Sequence of chain 1.D:
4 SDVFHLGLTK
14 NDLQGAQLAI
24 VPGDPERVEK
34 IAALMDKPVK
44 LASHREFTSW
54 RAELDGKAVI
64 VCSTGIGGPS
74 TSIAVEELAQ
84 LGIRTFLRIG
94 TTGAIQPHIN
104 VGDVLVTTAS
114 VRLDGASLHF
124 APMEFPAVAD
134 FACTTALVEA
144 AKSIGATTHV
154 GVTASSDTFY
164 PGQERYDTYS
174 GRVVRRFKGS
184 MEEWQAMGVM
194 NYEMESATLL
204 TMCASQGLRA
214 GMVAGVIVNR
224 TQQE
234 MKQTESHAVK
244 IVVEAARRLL

The small molecule below binds the protein below.
Small molecule (SMILES): O=c1ccn([C@@H]2O[C@H](CO)[C@@H](O)[C@H]2O)c(=O)[nH]1

Sequence of chain 1.B:
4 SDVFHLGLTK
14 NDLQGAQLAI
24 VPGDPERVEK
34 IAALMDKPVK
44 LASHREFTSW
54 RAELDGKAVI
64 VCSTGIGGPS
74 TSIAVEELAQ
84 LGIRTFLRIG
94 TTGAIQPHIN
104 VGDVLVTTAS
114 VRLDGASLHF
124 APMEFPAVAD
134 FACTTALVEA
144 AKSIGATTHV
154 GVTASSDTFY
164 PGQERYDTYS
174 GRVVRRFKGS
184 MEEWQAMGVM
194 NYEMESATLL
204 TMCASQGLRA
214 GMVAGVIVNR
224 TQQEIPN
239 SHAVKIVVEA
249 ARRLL

Binding-site contacts:
Ligand atom C6 contacts residue THR95 of chain 1.D at 3.7 Å.
Ligand atom C5' contacts residue ILE69 of chain 1.D at 3.9 Å (hydrophobic).
Ligand atom O4 contacts residue GLN166 of chain 1.D at 3.4 Å (h-bond).
Ligand atom C3' contacts residue MET197 of chain 1.D at 3.9 Å (hydrophobic).
Ligand atom O2 contacts residue GLN166 of chain 1.D at 3.1 Å (h-bond).
Ligand atom O2' contacts residue GLU198 of chain 1.D at 3.2 Å (salt-bridge).
Ligand atom C4 contacts residue GLY96 of chain 1.D at 3.6 Å.
Ligand atom O4 contacts residue GLY96 of chain 1.D at 3.4 Å.
Ligand atom N3 contacts residue PHE162 of chain 1.D at 3.5 Å.
Ligand atom N3 contacts residue GLN166 of chain 1.D at 2.9 Å (h-bond).
Ligand atom C6 contacts residue THR94 of chain 1.D at 3.6 Å.
Ligand atom C1' contacts residue THR94 of chain 1.D at 3.3 Å.
Ligand atom O3' contacts residue GLU198 of chain 1.D at 2.6 Å (salt-bridge).
Ligand atom O4 contacts residue ARG168 of chain 1.D at 3.0 Å (salt-bridge).
Ligand atom C4 contacts residue GLN166 of chain 1.D at 3.6 Å.
Ligand atom C5' contacts residue HIS8 of chain 1.B at 3.6 Å.
Ligand atom O2' contacts residue THR94 of chain 1.D at 3.0 Å (h-bond).
Ligand atom O5' contacts residue PHE162 of chain 1.D at 3.5 Å.
Ligand atom O4' contacts residue THR94 of chain 1.D at 3.4 Å (h-bond).
Ligand atom C2 contacts residue PHE162 of chain 1.D at 3.6 Å (hydrophobic).
Ligand atom O5' contacts residue HIS8 of chain 1.B at 2.5 Å (h-bond).
Ligand atom O2' contacts residue ARG91 of chain 1.D at 3.0 Å (salt-bridge).
Ligand atom C5 contacts residue GLY96 of chain 1.D at 3.4 Å.
Ligand atom C2 contacts residue GLN166 of chain 1.D at 3.8 Å.
Ligand atom C4 contacts residue ARG168 of chain 1.D at 3.8 Å.
Ligand atom O2 contacts residue GLU196 of chain 1.D at 3.6 Å.
Ligand atom O2' contacts residue GLU196 of chain 1.D at 3.8 Å.
Ligand atom N1 contacts residue THR94 of chain 1.D at 3.7 Å.
Ligand atom C3' contacts residue GLU198 of chain 1.D at 3.6 Å.
Ligand atom C2' contacts residue GLU198 of chain 1.D at 3.7 Å.
Ligand atom C5 contacts residue ILE220 of chain 1.D at 3.8 Å (hydrophobic).
Ligand atom O2 contacts residue PHE162 of chain 1.D at 3.7 Å.
Ligand atom C5 contacts residue THR95 of chain 1.D at 3.5 Å.
Ligand atom C6 contacts residue ILE220 of chain 1.D at 3.9 Å (hydrophobic).
Ligand atom O2 contacts residue MET197 of chain 1.D at 3.3 Å.
Ligand atom C4 contacts residue PHE162 of chain 1.D at 3.8 Å (hydrophobic).
Ligand atom C2' contacts residue MET197 of chain 1.D at 3.9 Å (hydrophobic).
Ligand atom C2' contacts residue THR94 of chain 1.D at 3.6 Å.
Ligand atom O4 contacts residue VAL221 of chain 1.D at 4.0 Å.
Ligand atom N3 contacts residue TYR195 of chain 1.D at 3.8 Å.